This protein binds this small molecule.
Small molecule (SMILES): C[C@@H](O)[C@@H](C)O

Sequence of chain 2.A:
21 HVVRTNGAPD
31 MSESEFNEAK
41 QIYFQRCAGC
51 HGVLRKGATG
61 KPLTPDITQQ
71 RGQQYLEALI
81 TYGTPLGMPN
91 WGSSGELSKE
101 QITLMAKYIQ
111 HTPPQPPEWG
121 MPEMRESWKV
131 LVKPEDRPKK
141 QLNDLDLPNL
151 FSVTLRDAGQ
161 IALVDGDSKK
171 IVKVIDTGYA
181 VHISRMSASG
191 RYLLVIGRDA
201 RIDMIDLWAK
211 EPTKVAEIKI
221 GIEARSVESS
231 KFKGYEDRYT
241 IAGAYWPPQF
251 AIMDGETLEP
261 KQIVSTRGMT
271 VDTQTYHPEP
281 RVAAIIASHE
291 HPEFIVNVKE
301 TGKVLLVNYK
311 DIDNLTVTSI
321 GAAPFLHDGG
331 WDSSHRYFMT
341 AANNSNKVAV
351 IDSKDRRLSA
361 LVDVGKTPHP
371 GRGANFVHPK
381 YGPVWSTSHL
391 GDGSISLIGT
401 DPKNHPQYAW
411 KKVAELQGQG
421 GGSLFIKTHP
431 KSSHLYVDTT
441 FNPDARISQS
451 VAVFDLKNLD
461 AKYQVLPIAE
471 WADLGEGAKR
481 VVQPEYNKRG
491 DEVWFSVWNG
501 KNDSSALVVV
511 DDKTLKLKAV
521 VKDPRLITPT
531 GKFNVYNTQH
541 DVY

Binding-site contacts:
Ligand atom O5 contacts residue VAL264 of chain 2.A at 3.7 Å.
Ligand atom C1 contacts residue VAL317 of chain 2.A at 3.7 Å (hydrophobic).